A small-molecule ligand and the protein it binds are described below.
Small molecule (SMILES): CC(=O)N[C@H]1[C@H](O[C@H]2[C@H](O)[C@@H](NC(C)=O)CO[C@@H]2CO)O[C@H](CO)[C@@H](O)[C@@H]1O

Sequence of chain 1.D:
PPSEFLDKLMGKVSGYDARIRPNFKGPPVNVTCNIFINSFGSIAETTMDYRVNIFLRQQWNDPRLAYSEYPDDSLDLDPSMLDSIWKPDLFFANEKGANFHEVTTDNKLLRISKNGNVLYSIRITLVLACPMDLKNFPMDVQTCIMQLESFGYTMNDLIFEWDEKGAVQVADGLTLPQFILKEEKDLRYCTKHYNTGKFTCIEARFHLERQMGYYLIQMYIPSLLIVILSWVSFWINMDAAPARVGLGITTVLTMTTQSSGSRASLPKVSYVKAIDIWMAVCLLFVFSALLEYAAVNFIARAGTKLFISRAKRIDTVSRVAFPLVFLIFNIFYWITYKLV

Binding-site contacts:
Ligand atom C4 contacts residue ASN62 of chain 1.D at 4.3 Å.
Ligand atom N2 contacts residue PRO60 of chain 1.D at 2.4 Å (h-bond).
Ligand atom C8 contacts residue PRO59 of chain 1.D at 4.0 Å (hydrophobic).
Ligand atom C8 contacts residue PRO60 of chain 1.D at 3.3 Å (hydrophobic).
Ligand atom C7 contacts residue PRO59 of chain 1.D at 4.0 Å (hydrophobic).
Ligand atom C7 contacts residue PRO60 of chain 1.D at 3.3 Å (hydrophobic).
Ligand atom O7 contacts residue ASN62 of chain 1.D at 3.5 Å (h-bond).
Ligand atom C8 contacts residue VAL61 of chain 1.D at 3.8 Å (hydrophobic).
Ligand atom C1 contacts residue PRO60 of chain 1.D at 3.4 Å (hydrophobic).
Ligand atom C3 contacts residue PRO60 of chain 1.D at 4.0 Å (hydrophobic).
Ligand atom C3 contacts residue PRO59 of chain 1.D at 4.2 Å (hydrophobic).
Ligand atom N2 contacts residue VAL61 of chain 1.D at 4.3 Å.
Ligand atom N2 contacts residue PRO59 of chain 1.D at 4.0 Å.
Ligand atom C7 contacts residue ASN62 of chain 1.D at 3.4 Å.
Ligand atom N2 contacts residue ASN62 of chain 1.D at 3.0 Å (h-bond).
Ligand atom O5 contacts residue ASN62 of chain 1.D at 2.4 Å (h-bond).
Ligand atom C8 contacts residue ASN62 of chain 1.D at 4.3 Å.
Ligand atom C5 contacts residue ASN62 of chain 1.D at 3.7 Å.
Ligand atom C3 contacts residue ASN62 of chain 1.D at 3.9 Å.
Ligand atom C2 contacts residue PRO60 of chain 1.D at 3.4 Å (hydrophobic).
Ligand atom O7 contacts residue PRO60 of chain 1.D at 4.5 Å.
Ligand atom C8 contacts residue ASN55 of chain 1.D at 3.4 Å.
Ligand atom C1 contacts residue ASN62 of chain 1.D at 1.5 Å.
Ligand atom O3 contacts residue PRO59 of chain 1.D at 3.5 Å.
Ligand atom C2 contacts residue ASN62 of chain 1.D at 2.6 Å.